Sequence of chain 1.K:
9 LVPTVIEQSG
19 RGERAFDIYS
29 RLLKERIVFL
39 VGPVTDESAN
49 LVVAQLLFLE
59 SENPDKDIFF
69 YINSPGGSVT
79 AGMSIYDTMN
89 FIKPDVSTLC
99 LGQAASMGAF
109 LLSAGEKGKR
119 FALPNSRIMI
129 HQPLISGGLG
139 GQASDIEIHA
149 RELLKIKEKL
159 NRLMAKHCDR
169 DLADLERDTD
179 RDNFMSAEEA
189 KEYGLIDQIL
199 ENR

Sequence of chain 1.L:
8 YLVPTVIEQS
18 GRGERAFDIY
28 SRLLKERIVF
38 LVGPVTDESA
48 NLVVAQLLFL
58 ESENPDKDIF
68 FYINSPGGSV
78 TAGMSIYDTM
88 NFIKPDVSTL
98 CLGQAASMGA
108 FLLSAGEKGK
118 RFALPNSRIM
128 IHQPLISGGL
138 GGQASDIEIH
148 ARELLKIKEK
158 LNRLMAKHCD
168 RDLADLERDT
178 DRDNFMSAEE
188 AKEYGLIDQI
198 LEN

Binding-site contacts:
Ligand atom N contacts residue PHE89 of chain 1.K at 3.9 Å.
Ligand atom C7 contacts residue PHE56 of chain 1.K at 3.8 Å (hydrophobic).
Ligand atom CA contacts residue PHE67 of chain 1.L at 3.5 Å (hydrophobic).
Ligand atom C1 contacts residue LEU55 of chain 1.K at 3.9 Å (hydrophobic).
Ligand atom C8 contacts residue ARG29 of chain 1.L at 3.8 Å.
Ligand atom CE2 contacts residue LEU99 of chain 1.L at 3.7 Å (hydrophobic).
Ligand atom CD contacts residue TYR69 of chain 1.L at 3.6 Å (hydrophobic).
Ligand atom C7 contacts residue SER59 of chain 1.K at 3.6 Å.
Ligand atom CA contacts residue PHE67 of chain 1.L at 3.7 Å (hydrophobic).
Ligand atom N contacts residue TYR69 of chain 1.L at 3.0 Å (h-bond).
Ligand atom CB contacts residue LEU198 of chain 1.L at 3.9 Å (hydrophobic).
Ligand atom C1 contacts residue TYR69 of chain 1.L at 3.8 Å (hydrophobic).
Ligand atom CA contacts residue PHE89 of chain 1.K at 3.8 Å (hydrophobic).
Ligand atom CB contacts residue LEU97 of chain 1.L at 3.6 Å (hydrophobic).
Ligand atom C5 contacts residue LEU55 of chain 1.K at 3.9 Å (hydrophobic).
Ligand atom CD2 contacts residue TYR69 of chain 1.L at 3.5 Å (hydrophobic).
Ligand atom C4 contacts residue ILE35 of chain 1.L at 3.7 Å (hydrophobic).
Ligand atom CZ contacts residue THR86 of chain 1.K at 3.5 Å.
Ligand atom CE1 contacts residue LEU121 of chain 1.L at 3.8 Å (hydrophobic).
Ligand atom O contacts residue TYR69 of chain 1.L at 2.6 Å (h-bond).
Ligand atom O contacts residue PHE67 of chain 1.L at 3.8 Å.
Ligand atom CB contacts residue PHE67 of chain 1.L at 3.9 Å (hydrophobic).
Ligand atom CG contacts residue LEU97 of chain 1.L at 3.8 Å (hydrophobic).
Ligand atom C contacts residue PHE67 of chain 1.L at 3.5 Å (hydrophobic).
Ligand atom CE1 contacts residue THR86 of chain 1.K at 3.8 Å.
Ligand atom C6 contacts residue LEU30 of chain 1.L at 3.5 Å (hydrophobic).
Ligand atom CB contacts residue PHE119 of chain 1.L at 3.8 Å (hydrophobic).
Ligand atom CZ contacts residue LEU121 of chain 1.L at 3.8 Å (hydrophobic).
Ligand atom C7 contacts residue LEU30 of chain 1.L at 3.6 Å (hydrophobic).
Ligand atom CE2 contacts residue TYR69 of chain 1.L at 3.7 Å (hydrophobic).
Ligand atom CM contacts residue LEU198 of chain 1.L at 3.6 Å (hydrophobic).
Ligand atom C2 contacts residue TYR69 of chain 1.L at 3.5 Å (hydrophobic).
Ligand atom CB contacts residue PHE67 of chain 1.L at 3.4 Å (hydrophobic).
Ligand atom O contacts residue PHE67 of chain 1.L at 3.8 Å.
Ligand atom CB contacts residue SER95 of chain 1.L at 3.7 Å.
Ligand atom C6 contacts residue GLU33 of chain 1.L at 3.8 Å.
Ligand atom C contacts residue TYR69 of chain 1.L at 3.7 Å (hydrophobic).
Ligand atom N contacts residue PHE67 of chain 1.L at 3.8 Å.
Ligand atom CE contacts residue GLU33 of chain 1.L at 3.6 Å.
Ligand atom CD2 contacts residue LEU97 of chain 1.L at 3.6 Å (hydrophobic).

A protein and the small-molecule ligand that binds it are described below.
Small molecule (SMILES): C/C=C/C=C/C=C/C(=O)N[C@@H](Cc1ccccc1)C(=O)N[C@H]1COC(=O)[C@@H]2C[C@@H](C)CN2C(=O)[C@H](C)NC(=O)[C@H](C)N(C)C(=O)[C@@H]2CCCN2C1=O